The small molecule below binds the protein below.
Small molecule (SMILES): CC(=O)N[C@@H]1[C@@H](O)[C@H](O)[C@@H](CO)O[C@H]1O

Binding-site contacts:
Ligand atom O5 contacts residue ASN212 of chain 14.B at 2.4 Å (h-bond).
Ligand atom C5 contacts residue ASN212 of chain 14.B at 3.7 Å.
Ligand atom C7 contacts residue ASN212 of chain 14.B at 3.9 Å.
Ligand atom C1 contacts residue ILE211 of chain 14.B at 4.1 Å (hydrophobic).
Ligand atom O6 contacts residue ASN212 of chain 14.B at 4.4 Å.
Ligand atom C3 contacts residue ASN212 of chain 14.B at 3.8 Å.
Ligand atom C4 contacts residue ASN212 of chain 14.B at 4.2 Å.
Ligand atom N2 contacts residue ILE211 of chain 14.B at 4.0 Å.
Ligand atom C1 contacts residue ASN212 of chain 14.B at 1.4 Å.
Ligand atom O7 contacts residue ASN212 of chain 14.B at 4.5 Å.
Ligand atom N2 contacts residue ASN212 of chain 14.B at 2.9 Å (h-bond).
Ligand atom C2 contacts residue ASN212 of chain 14.B at 2.5 Å.

Sequence of chain 14.B:
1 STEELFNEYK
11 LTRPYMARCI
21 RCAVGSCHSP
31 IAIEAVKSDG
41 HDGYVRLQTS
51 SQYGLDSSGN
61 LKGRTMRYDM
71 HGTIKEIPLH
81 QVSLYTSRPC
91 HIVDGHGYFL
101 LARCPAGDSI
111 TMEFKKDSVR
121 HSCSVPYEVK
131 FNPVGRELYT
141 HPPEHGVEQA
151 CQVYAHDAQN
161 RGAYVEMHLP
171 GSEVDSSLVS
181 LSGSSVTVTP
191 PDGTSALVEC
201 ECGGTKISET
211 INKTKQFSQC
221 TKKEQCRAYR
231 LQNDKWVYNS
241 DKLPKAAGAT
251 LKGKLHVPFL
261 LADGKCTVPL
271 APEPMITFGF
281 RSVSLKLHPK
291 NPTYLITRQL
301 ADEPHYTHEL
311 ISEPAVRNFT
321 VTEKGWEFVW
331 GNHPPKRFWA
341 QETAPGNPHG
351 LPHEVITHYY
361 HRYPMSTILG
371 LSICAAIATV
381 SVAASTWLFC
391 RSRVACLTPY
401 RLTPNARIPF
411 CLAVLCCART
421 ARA